A protein and the small-molecule ligand that binds it are described below.
Small molecule (SMILES): CO[C@H]1/C=C/O[C@@]2(C)Oc3c(C)c(O)c4c(O)c(c(/C=N/N5CCN(C)CC5)c(O)c4c3C2=O)NC(=O)/C(C)=C\C=C[C@H](C)[C@H](O)[C@@H](C)[C@@H](O)[C@@H](C)[C@H](OC(C)=O)[C@@H]1C

Sequence of chain 1.C:
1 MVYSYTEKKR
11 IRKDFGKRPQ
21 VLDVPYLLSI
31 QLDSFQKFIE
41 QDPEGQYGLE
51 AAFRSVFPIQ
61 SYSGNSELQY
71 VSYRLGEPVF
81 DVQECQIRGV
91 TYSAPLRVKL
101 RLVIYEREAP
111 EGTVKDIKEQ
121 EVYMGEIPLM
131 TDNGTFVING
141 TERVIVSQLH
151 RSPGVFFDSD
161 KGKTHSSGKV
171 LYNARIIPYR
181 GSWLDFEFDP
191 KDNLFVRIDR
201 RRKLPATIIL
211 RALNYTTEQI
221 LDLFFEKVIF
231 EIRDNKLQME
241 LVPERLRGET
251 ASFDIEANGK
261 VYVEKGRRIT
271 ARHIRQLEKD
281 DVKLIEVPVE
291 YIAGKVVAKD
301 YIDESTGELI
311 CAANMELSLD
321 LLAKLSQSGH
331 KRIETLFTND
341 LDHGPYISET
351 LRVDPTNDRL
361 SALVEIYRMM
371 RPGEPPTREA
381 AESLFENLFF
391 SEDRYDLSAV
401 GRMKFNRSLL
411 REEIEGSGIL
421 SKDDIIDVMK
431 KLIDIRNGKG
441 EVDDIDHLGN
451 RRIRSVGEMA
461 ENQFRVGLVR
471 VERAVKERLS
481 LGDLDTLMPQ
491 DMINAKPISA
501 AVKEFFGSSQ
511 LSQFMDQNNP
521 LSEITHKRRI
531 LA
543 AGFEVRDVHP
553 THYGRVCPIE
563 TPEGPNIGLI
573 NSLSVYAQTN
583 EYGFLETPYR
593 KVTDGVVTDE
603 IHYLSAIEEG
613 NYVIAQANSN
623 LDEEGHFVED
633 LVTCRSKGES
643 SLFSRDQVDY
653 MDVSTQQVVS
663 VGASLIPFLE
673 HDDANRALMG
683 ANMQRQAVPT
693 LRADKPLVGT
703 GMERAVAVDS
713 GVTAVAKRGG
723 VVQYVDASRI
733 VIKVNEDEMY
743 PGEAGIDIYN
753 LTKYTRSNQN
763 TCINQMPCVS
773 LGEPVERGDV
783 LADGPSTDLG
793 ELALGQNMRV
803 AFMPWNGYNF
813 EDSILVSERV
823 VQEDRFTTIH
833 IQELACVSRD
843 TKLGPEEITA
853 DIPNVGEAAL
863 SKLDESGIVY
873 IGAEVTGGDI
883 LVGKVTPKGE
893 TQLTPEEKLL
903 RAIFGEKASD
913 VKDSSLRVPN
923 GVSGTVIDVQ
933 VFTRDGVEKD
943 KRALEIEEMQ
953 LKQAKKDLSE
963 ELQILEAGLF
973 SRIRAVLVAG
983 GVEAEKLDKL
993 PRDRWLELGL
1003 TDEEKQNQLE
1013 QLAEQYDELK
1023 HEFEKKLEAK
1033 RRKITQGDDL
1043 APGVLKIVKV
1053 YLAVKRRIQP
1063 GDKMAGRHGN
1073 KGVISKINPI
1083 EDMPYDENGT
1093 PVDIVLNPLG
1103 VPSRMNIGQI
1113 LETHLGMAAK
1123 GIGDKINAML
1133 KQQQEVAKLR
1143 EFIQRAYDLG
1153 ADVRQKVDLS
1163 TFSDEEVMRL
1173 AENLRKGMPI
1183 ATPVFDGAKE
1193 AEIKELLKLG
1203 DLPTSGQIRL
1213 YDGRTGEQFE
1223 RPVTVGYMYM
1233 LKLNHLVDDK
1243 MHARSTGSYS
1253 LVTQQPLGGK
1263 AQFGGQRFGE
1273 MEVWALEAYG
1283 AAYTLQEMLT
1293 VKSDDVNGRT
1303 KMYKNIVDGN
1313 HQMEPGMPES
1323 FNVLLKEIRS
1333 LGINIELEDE

Binding-site contacts:
Ligand atom C8 contacts residue GLN513 of chain 1.C at 3.8 Å.
Ligand atom C25 contacts residue GLN513 of chain 1.C at 3.8 Å.
Ligand atom O9 contacts residue PHE514 of chain 1.C at 2.9 Å (h-bond).
Ligand atom C14 contacts residue LEU531 of chain 1.C at 3.4 Å (hydrophobic).
Ligand atom O2 contacts residue LEU531 of chain 1.C at 3.1 Å.
Ligand atom C37 contacts residue SER512 of chain 1.C at 3.4 Å.
Ligand atom C31 contacts residue ASP516 of chain 1.C at 3.9 Å.
Ligand atom C23 contacts residue PHE514 of chain 1.C at 3.6 Å (hydrophobic).
Ligand atom O8 contacts residue GLN513 of chain 1.C at 3.3 Å.
Ligand atom O11 contacts residue ARG529 of chain 1.C at 2.4 Å (salt-bridge).
Ligand atom C30 contacts residue ARG687 of chain 1.C at 3.2 Å.
Ligand atom C16 contacts residue ARG529 of chain 1.C at 3.3 Å.
Ligand atom C13 contacts residue GLN510 of chain 1.C at 3.3 Å.
Ligand atom O10 contacts residue PHE514 of chain 1.C at 3.5 Å (h-bond).
Ligand atom O10 contacts residue HIS526 of chain 1.C at 3.7 Å.
Ligand atom C15 contacts residue ARG529 of chain 1.C at 3.1 Å.
Ligand atom O6 contacts residue GLN513 of chain 1.C at 3.3 Å (h-bond).
Ligand atom C32 contacts residue ASP516 of chain 1.C at 3.8 Å.
Ligand atom O1 contacts residue ILE572 of chain 1.C at 3.9 Å.
Ligand atom C34 contacts residue GLN513 of chain 1.C at 3.1 Å.
Ligand atom C17 contacts residue ARG529 of chain 1.C at 3.2 Å.
Ligand atom C14 contacts residue GLN510 of chain 1.C at 3.2 Å.
Ligand atom C35 contacts residue PHE514 of chain 1.C at 3.6 Å (hydrophobic).
Ligand atom C36 contacts residue PHE514 of chain 1.C at 3.4 Å (hydrophobic).
Ligand atom C18 contacts residue ARG529 of chain 1.C at 3.0 Å.
Ligand atom C20 contacts residue ASP516 of chain 1.C at 3.5 Å.
Ligand atom C19 contacts residue ARG529 of chain 1.C at 3.4 Å.
Ligand atom C37 contacts residue GLN513 of chain 1.C at 3.6 Å.
Ligand atom C19 contacts residue ASP516 of chain 1.C at 3.7 Å.
Ligand atom O3 contacts residue GLN510 of chain 1.C at 3.7 Å.
Ligand atom C32 contacts residue PHE514 of chain 1.C at 3.5 Å (hydrophobic).
Ligand atom C16 contacts residue ARG687 of chain 1.C at 3.6 Å.
Ligand atom O9 contacts residue GLN513 of chain 1.C at 3.2 Å.
Ligand atom O2 contacts residue GLN513 of chain 1.C at 3.8 Å.
Ligand atom O5 contacts residue GLN510 of chain 1.C at 3.9 Å.
Ligand atom C17 contacts residue ARG687 of chain 1.C at 3.2 Å.
Ligand atom O8 contacts residue PHE514 of chain 1.C at 2.6 Å (h-bond).
Ligand atom C30 contacts residue PRO564 of chain 1.C at 3.6 Å (hydrophobic).
Ligand atom O1 contacts residue ARG529 of chain 1.C at 3.9 Å.
Ligand atom O10 contacts residue GLN513 of chain 1.C at 3.9 Å.